Sequence of chain 4.F:
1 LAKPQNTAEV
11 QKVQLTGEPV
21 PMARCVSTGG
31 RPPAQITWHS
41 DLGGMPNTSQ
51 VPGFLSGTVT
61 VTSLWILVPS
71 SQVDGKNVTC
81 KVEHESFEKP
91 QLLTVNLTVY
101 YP

Binding-site contacts:
Ligand atom C1 contacts residue ASN47 of chain 4.F at 1.4 Å.
Ligand atom C5 contacts residue ASN47 of chain 4.F at 3.4 Å.
Ligand atom C7 contacts residue ASN47 of chain 4.F at 3.8 Å.
Ligand atom C4 contacts residue ASN47 of chain 4.F at 4.2 Å.
Ligand atom N2 contacts residue ASN47 of chain 4.F at 3.2 Å (h-bond).
Ligand atom O7 contacts residue ASN47 of chain 4.F at 3.9 Å.
Ligand atom C6 contacts residue ASN47 of chain 4.F at 4.0 Å.
Ligand atom C3 contacts residue ASN47 of chain 4.F at 3.9 Å.
Ligand atom C2 contacts residue ASN47 of chain 4.F at 2.6 Å.
Ligand atom O5 contacts residue ASN47 of chain 4.F at 2.2 Å (h-bond).

The protein below binds the small molecule below.
Small molecule (SMILES): CC(=O)N[C@H]1[C@H](O[C@H]2[C@H](O)[C@@H](NC(C)=O)CO[C@@H]2CO)O[C@H](CO)[C@@H](O)[C@@H]1O